Sequence of chain 1.D:
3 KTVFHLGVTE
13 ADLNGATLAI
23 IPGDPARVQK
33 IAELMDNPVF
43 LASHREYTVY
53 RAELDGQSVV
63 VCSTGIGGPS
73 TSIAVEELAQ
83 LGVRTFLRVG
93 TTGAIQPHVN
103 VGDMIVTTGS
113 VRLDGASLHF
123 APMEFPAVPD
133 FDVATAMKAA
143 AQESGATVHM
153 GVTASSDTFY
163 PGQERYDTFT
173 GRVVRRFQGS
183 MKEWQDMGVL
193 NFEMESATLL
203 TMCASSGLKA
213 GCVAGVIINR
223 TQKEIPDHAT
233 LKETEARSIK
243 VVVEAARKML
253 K

The small molecule below binds the protein below.
Small molecule (SMILES): Cc1c[nH]c(=O)[nH]c1=O

Binding-site contacts:
Ligand atom C6 contacts residue THR93 of chain 1.D at 3.8 Å.
Ligand atom CM5 contacts residue GOL1 of chain 1.V at 3.8 Å.
Ligand atom O2 contacts residue GLU195 of chain 1.D at 3.3 Å.
Ligand atom C4 contacts residue GLN165 of chain 1.D at 3.7 Å.
Ligand atom O4 contacts residue GLY95 of chain 1.D at 3.7 Å.
Ligand atom C6 contacts residue THR94 of chain 1.D at 3.9 Å.
Ligand atom O4 contacts residue ARG167 of chain 1.D at 2.9 Å (salt-bridge).
Ligand atom CM5 contacts residue THR94 of chain 1.D at 3.6 Å.
Ligand atom N1 contacts residue GOL1 of chain 1.U at 2.9 Å (h-bond).
Ligand atom N3 contacts residue PHE161 of chain 1.D at 3.6 Å.
Ligand atom N1 contacts residue THR93 of chain 1.D at 3.9 Å.
Ligand atom N3 contacts residue GLN165 of chain 1.D at 2.8 Å (h-bond).
Ligand atom C6 contacts residue GLY95 of chain 1.D at 4.0 Å.
Ligand atom N1 contacts residue PHE161 of chain 1.D at 4.2 Å.
Ligand atom O2 contacts residue GLN165 of chain 1.D at 2.9 Å (h-bond).
Ligand atom CM5 contacts residue GLY95 of chain 1.D at 3.6 Å.
Ligand atom O2 contacts residue PHE161 of chain 1.D at 4.0 Å.
Ligand atom C5 contacts residue GLY95 of chain 1.D at 3.5 Å.
Ligand atom C5 contacts residue PHE161 of chain 1.D at 4.1 Å (hydrophobic).
Ligand atom N3 contacts residue PHE194 of chain 1.D at 3.8 Å.
Ligand atom C6 contacts residue GOL1 of chain 1.V at 4.1 Å.
Ligand atom O4 contacts residue GLN165 of chain 1.D at 3.7 Å.
Ligand atom C2 contacts residue PHE161 of chain 1.D at 3.8 Å (hydrophobic).
Ligand atom CM5 contacts residue ILE220 of chain 1.D at 3.6 Å (hydrophobic).
Ligand atom CM5 contacts residue ILE219 of chain 1.D at 3.7 Å (hydrophobic).
Ligand atom O2 contacts residue MET196 of chain 1.D at 3.4 Å.
Ligand atom C2 contacts residue GLU195 of chain 1.D at 3.9 Å.
Ligand atom C4 contacts residue GLY95 of chain 1.D at 3.7 Å.
Ligand atom O2 contacts residue PHE194 of chain 1.D at 3.9 Å.
Ligand atom O4 contacts residue ILE220 of chain 1.D at 3.6 Å.
Ligand atom N3 contacts residue ARG167 of chain 1.D at 4.1 Å.
Ligand atom C2 contacts residue GOL1 of chain 1.U at 3.9 Å.
Ligand atom C5 contacts residue GOL1 of chain 1.V at 3.9 Å.
Ligand atom C4 contacts residue ARG167 of chain 1.D at 3.8 Å.
Ligand atom C5 contacts residue THR94 of chain 1.D at 3.8 Å.
Ligand atom C4 contacts residue PHE161 of chain 1.D at 3.8 Å (hydrophobic).
Ligand atom C6 contacts residue GOL1 of chain 1.U at 3.5 Å.
Ligand atom C2 contacts residue GLN165 of chain 1.D at 3.7 Å.
Ligand atom C2 contacts residue PHE194 of chain 1.D at 3.8 Å (hydrophobic).
Ligand atom O2 contacts residue GOL1 of chain 1.U at 4.1 Å.